Binding-site contacts:
Ligand atom C7 contacts residue ASN300 of chain 1.E at 3.3 Å.
Ligand atom C8 contacts residue ASN300 of chain 1.E at 4.4 Å.
Ligand atom N2 contacts residue ASN300 of chain 1.E at 3.0 Å (h-bond).
Ligand atom C8 contacts residue GLU289 of chain 1.E at 3.0 Å.
Ligand atom C3 contacts residue ASN300 of chain 1.E at 3.9 Å.
Ligand atom C2 contacts residue ASN300 of chain 1.E at 2.5 Å.
Ligand atom O7 contacts residue ASN300 of chain 1.E at 3.3 Å (h-bond).
Ligand atom C5 contacts residue ASN300 of chain 1.E at 3.8 Å.
Ligand atom O5 contacts residue ASN300 of chain 1.E at 2.5 Å (h-bond).
Ligand atom C4 contacts residue ASN300 of chain 1.E at 4.4 Å.
Ligand atom C1 contacts residue ASN300 of chain 1.E at 1.5 Å.

The small molecule below binds the protein below.
Small molecule (SMILES): CC(=O)N[C@@H]1[C@@H](O)[C@H](O)[C@@H](CO)O[C@H]1O

Sequence of chain 1.E:
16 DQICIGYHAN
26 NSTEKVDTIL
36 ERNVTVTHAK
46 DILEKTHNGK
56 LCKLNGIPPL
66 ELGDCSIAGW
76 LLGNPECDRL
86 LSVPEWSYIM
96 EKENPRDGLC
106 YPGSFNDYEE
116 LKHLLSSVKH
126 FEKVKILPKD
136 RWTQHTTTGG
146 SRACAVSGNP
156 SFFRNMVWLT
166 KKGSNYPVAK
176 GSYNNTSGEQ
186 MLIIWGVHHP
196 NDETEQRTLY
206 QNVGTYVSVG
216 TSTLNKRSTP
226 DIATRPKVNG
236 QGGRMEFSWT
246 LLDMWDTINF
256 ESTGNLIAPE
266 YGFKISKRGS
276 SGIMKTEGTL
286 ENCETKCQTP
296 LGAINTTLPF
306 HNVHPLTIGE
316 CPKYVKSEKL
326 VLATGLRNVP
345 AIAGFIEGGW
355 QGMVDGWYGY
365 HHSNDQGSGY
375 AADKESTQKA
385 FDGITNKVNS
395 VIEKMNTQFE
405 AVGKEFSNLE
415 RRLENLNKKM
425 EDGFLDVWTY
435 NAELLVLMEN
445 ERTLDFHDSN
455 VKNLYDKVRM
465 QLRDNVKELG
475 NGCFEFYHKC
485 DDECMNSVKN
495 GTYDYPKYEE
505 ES